A small-molecule ligand and the protein it binds are described below.
Small molecule (SMILES): COc1cc(CO)ccc1Oc1ccc([N+](=O)O)cc1[N+](=O)O

Sequence of chain 2.A:
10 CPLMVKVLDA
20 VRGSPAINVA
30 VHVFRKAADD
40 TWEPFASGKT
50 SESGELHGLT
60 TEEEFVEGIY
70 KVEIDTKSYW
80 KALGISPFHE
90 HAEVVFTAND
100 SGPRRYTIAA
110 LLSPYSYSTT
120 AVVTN

Sequence of chain 1.A:
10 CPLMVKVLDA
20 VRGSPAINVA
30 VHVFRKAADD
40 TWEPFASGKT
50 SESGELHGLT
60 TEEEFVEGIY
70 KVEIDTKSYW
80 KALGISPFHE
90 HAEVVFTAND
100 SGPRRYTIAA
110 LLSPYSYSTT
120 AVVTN

Binding-site contacts:
Ligand atom CAG contacts residue 42M1 of chain 2.C at 0.1 Å.
Ligand atom OAD contacts residue SER117 of chain 1.A at 2.9 Å.
Ligand atom CAJ contacts residue LEU17 of chain 2.A at 3.1 Å (hydrophobic).
Ligand atom OAE contacts residue 42M1 of chain 2.C at 1.6 Å (h-bond).
Ligand atom CAM contacts residue THR119 of chain 1.A at 3.3 Å.
Ligand atom OAB contacts residue LYS15 of chain 2.A at 3.4 Å.
Ligand atom OAB contacts residue VAL121 of chain 1.A at 3.5 Å.
Ligand atom CAI contacts residue 42M1 of chain 2.C at 1.3 Å.
Ligand atom OAO contacts residue 42M1 of chain 2.C at 1.0 Å.
Ligand atom CAM contacts residue SER117 of chain 1.A at 2.6 Å.
Ligand atom OAN contacts residue ALA108 of chain 2.A at 3.7 Å.
Ligand atom CAR contacts residue 42M1 of chain 2.C at 1.4 Å.
Ligand atom CAQ contacts residue 42M1 of chain 2.C at 0.8 Å.
Ligand atom OAC contacts residue 42M1 of chain 2.C at 0.8 Å.
Ligand atom CAM contacts residue 42M1 of chain 2.C at 1.4 Å.
Ligand atom NAW contacts residue 42M1 of chain 2.C at 1.0 Å.
Ligand atom OAF contacts residue ALA108 of chain 2.A at 2.6 Å.
Ligand atom OAD contacts residue 42M1 of chain 2.C at 1.5 Å.
Ligand atom CAA contacts residue 42M1 of chain 2.C at 1.2 Å.
Ligand atom CAU contacts residue 42M1 of chain 2.C at 0.9 Å.
Ligand atom CAT contacts residue 42M1 of chain 2.C at 0.4 Å.
Ligand atom OAD contacts residue THR118 of chain 1.A at 3.0 Å (h-bond).
Ligand atom OAD contacts residue THR119 of chain 1.A at 3.1 Å (h-bond).
Ligand atom CAP contacts residue 42M1 of chain 2.C at 1.2 Å.
Ligand atom CAA contacts residue SER117 of chain 2.A at 3.6 Å.
Ligand atom CAH contacts residue LEU17 of chain 2.A at 3.0 Å (hydrophobic).
Ligand atom CAH contacts residue 42M1 of chain 2.C at 1.2 Å.
Ligand atom CAL contacts residue 42M1 of chain 2.C at 1.4 Å.
Ligand atom NAV contacts residue 42M1 of chain 2.C at 0.9 Å (h-bond).
Ligand atom CAK contacts residue 42M1 of chain 2.C at 0.5 Å.
Ligand atom CAA contacts residue THR119 of chain 2.A at 3.4 Å.
Ligand atom CAS contacts residue 42M1 of chain 2.C at 0.5 Å.
Ligand atom OAN contacts residue 42M1 of chain 2.C at 0.1 Å.
Ligand atom NAV contacts residue LYS15 of chain 2.A at 3.6 Å.
Ligand atom CAH contacts residue ALA108 of chain 1.A at 3.5 Å (hydrophobic).
Ligand atom CAM contacts residue LEU110 of chain 2.A at 3.6 Å (hydrophobic).
Ligand atom OAF contacts residue 42M1 of chain 2.C at 1.2 Å.
Ligand atom CAL contacts residue LYS15 of chain 2.A at 3.4 Å.
Ligand atom CAJ contacts residue 42M1 of chain 2.C at 1.0 Å.
Ligand atom OAB contacts residue 42M1 of chain 2.C at 2.3 Å (h-bond).